Sequence of chain 1.FA:
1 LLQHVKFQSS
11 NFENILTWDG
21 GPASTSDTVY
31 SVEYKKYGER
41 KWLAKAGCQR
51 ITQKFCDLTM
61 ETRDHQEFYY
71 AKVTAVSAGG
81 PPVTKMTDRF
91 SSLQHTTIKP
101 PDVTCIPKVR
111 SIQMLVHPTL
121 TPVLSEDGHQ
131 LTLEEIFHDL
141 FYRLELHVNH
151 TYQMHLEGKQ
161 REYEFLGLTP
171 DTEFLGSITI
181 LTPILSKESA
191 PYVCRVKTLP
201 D

Binding-site contacts:
Ligand atom C3 contacts residue ASN149 of chain 1.FA at 3.9 Å.
Ligand atom C3 contacts residue VAL148 of chain 1.FA at 3.9 Å (hydrophobic).
Ligand atom C3 contacts residue THR169 of chain 1.FA at 3.9 Å.
Ligand atom C4 contacts residue THR169 of chain 1.FA at 4.1 Å.
Ligand atom C5 contacts residue TYR152 of chain 1.FA at 4.0 Å (hydrophobic).
Ligand atom C1 contacts residue TYR152 of chain 1.FA at 4.3 Å (hydrophobic).
Ligand atom O4 contacts residue PHE174 of chain 1.FA at 4.1 Å.
Ligand atom C6 contacts residue TYR152 of chain 1.FA at 4.3 Å (hydrophobic).
Ligand atom O7 contacts residue THR151 of chain 1.FA at 3.2 Å (h-bond).
Ligand atom C4 contacts residue VAL148 of chain 1.FA at 4.0 Å (hydrophobic).
Ligand atom C7 contacts residue THR151 of chain 1.FA at 3.9 Å.
Ligand atom O3 contacts residue THR169 of chain 1.FA at 2.7 Å (h-bond).
Ligand atom O4 contacts residue THR169 of chain 1.FA at 3.1 Å (h-bond).
Ligand atom C6 contacts residue GLY167 of chain 1.FA at 4.3 Å.
Ligand atom O6 contacts residue TYR152 of chain 1.FA at 4.3 Å.
Ligand atom C5 contacts residue TYR152 of chain 1.FA at 4.4 Å (hydrophobic).
Ligand atom C2 contacts residue THR169 of chain 1.FA at 4.2 Å.
Ligand atom C5 contacts residue ASN149 of chain 1.FA at 3.7 Å.
Ligand atom C6 contacts residue TYR152 of chain 1.FA at 3.5 Å (hydrophobic).
Ligand atom C8 contacts residue THR151 of chain 1.FA at 4.0 Å.
Ligand atom O5 contacts residue TYR152 of chain 1.FA at 4.2 Å.
Ligand atom O3 contacts residue PHE174 of chain 1.FA at 4.3 Å.
Ligand atom O6 contacts residue VAL148 of chain 1.FA at 4.4 Å.
Ligand atom C6 contacts residue LEU168 of chain 1.FA at 3.9 Å (hydrophobic).
Ligand atom C2 contacts residue ASN149 of chain 1.FA at 2.5 Å.
Ligand atom O4 contacts residue GLY167 of chain 1.FA at 4.2 Å.
Ligand atom O4 contacts residue LEU168 of chain 1.FA at 3.7 Å.
Ligand atom C7 contacts residue ASN149 of chain 1.FA at 3.7 Å.
Ligand atom N2 contacts residue ASN149 of chain 1.FA at 3.0 Å (h-bond).
Ligand atom C4 contacts residue ASN149 of chain 1.FA at 4.3 Å.
Ligand atom C6 contacts residue VAL148 of chain 1.FA at 4.4 Å (hydrophobic).
Ligand atom C1 contacts residue ASN149 of chain 1.FA at 1.5 Å.
Ligand atom O7 contacts residue ASN149 of chain 1.FA at 4.0 Å.
Ligand atom O5 contacts residue ASN149 of chain 1.FA at 2.4 Å (h-bond).
Ligand atom C6 contacts residue MET154 of chain 1.FA at 4.2 Å (hydrophobic).
Ligand atom C4 contacts residue PHE174 of chain 1.FA at 3.8 Å (hydrophobic).
Ligand atom O5 contacts residue TYR152 of chain 1.FA at 4.1 Å.
Ligand atom C5 contacts residue VAL148 of chain 1.FA at 4.0 Å (hydrophobic).
Ligand atom O3 contacts residue THR172 of chain 1.FA at 3.5 Å.

This protein binds this small molecule.
Small molecule (SMILES): CC(=O)N[C@H]1CO[C@H](CO[C@@H]2O[C@@H](C)[C@@H](O)[C@@H](O)[C@@H]2O)[C@@H](O)[C@@H]1O